A protein and the small-molecule ligand that binds it are described below.
Small molecule (SMILES): C[C@H](C[C@@H](C[C@H](C[C@@H](C[C@@H](CCN1CCCC1=O)N1CCCC1=O)N1CCCC1=O)N1CCCC1=O)N1CCCC1=O)N1CCCC1=O

Binding-site contacts:
Ligand atom C27 contacts residue MET67 of chain 4.A at 4.5 Å (hydrophobic).
Ligand atom C36 contacts residue ARG83 of chain 4.A at 4.0 Å.
Ligand atom C36 contacts residue GLU81 of chain 4.A at 4.4 Å.
Ligand atom C34 contacts residue PHE66 of chain 4.A at 3.9 Å (hydrophobic).
Ligand atom O06 contacts residue ILE79 of chain 4.A at 3.9 Å.
Ligand atom C05 contacts residue PHE66 of chain 4.A at 4.5 Å (hydrophobic).
Ligand atom O03 contacts residue PHE66 of chain 4.A at 4.3 Å.
Ligand atom O03 contacts residue MET32 of chain 4.A at 4.4 Å.
Ligand atom C04 contacts residue MET32 of chain 4.A at 3.6 Å (hydrophobic).
Ligand atom N04 contacts residue PHE66 of chain 4.A at 4.1 Å.
Ligand atom C35 contacts residue PHE66 of chain 4.A at 4.2 Å (hydrophobic).
Ligand atom C06 contacts residue PHE66 of chain 4.A at 3.9 Å (hydrophobic).
Ligand atom C27 contacts residue PHE66 of chain 4.A at 4.0 Å (hydrophobic).
Ligand atom C28 contacts residue PHE66 of chain 4.A at 3.9 Å (hydrophobic).
Ligand atom C37 contacts residue ILE79 of chain 4.A at 4.2 Å (hydrophobic).
Ligand atom C34 contacts residue LEU36 of chain 4.A at 4.4 Å (hydrophobic).
Ligand atom C34 contacts residue MET32 of chain 4.A at 4.5 Å (hydrophobic).
Ligand atom C08 contacts residue MET32 of chain 4.A at 3.6 Å (hydrophobic).
Ligand atom C04 contacts residue PHE66 of chain 4.A at 4.1 Å (hydrophobic).
Ligand atom C33 contacts residue ILE79 of chain 4.A at 4.2 Å (hydrophobic).
Ligand atom O06 contacts residue ARG83 of chain 4.A at 4.3 Å.
Ligand atom C35 contacts residue GLY82 of chain 4.A at 4.0 Å.
Ligand atom C35 contacts residue GLU81 of chain 4.A at 3.7 Å.
Ligand atom C35 contacts residue ARG83 of chain 4.A at 4.3 Å.
Ligand atom C29 contacts residue PHE66 of chain 4.A at 4.2 Å (hydrophobic).
Ligand atom C07 contacts residue MET32 of chain 4.A at 4.2 Å (hydrophobic).
Ligand atom C35 contacts residue ILE79 of chain 4.A at 4.1 Å (hydrophobic).
Ligand atom C26 contacts residue PHE66 of chain 4.A at 3.7 Å (hydrophobic).
Ligand atom C36 contacts residue ILE79 of chain 4.A at 4.0 Å (hydrophobic).
Ligand atom C06 contacts residue MET32 of chain 4.A at 3.5 Å (hydrophobic).
Ligand atom C05 contacts residue MET32 of chain 4.A at 4.2 Å (hydrophobic).

Sequence of chain 4.A:
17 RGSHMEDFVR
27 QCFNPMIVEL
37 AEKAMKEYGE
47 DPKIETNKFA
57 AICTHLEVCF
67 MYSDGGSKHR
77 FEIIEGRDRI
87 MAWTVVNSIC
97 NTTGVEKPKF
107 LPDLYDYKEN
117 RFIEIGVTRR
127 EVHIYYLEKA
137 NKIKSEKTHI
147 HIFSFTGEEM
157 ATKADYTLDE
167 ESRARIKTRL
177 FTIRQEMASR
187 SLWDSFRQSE